Sequence of chain 2.D:
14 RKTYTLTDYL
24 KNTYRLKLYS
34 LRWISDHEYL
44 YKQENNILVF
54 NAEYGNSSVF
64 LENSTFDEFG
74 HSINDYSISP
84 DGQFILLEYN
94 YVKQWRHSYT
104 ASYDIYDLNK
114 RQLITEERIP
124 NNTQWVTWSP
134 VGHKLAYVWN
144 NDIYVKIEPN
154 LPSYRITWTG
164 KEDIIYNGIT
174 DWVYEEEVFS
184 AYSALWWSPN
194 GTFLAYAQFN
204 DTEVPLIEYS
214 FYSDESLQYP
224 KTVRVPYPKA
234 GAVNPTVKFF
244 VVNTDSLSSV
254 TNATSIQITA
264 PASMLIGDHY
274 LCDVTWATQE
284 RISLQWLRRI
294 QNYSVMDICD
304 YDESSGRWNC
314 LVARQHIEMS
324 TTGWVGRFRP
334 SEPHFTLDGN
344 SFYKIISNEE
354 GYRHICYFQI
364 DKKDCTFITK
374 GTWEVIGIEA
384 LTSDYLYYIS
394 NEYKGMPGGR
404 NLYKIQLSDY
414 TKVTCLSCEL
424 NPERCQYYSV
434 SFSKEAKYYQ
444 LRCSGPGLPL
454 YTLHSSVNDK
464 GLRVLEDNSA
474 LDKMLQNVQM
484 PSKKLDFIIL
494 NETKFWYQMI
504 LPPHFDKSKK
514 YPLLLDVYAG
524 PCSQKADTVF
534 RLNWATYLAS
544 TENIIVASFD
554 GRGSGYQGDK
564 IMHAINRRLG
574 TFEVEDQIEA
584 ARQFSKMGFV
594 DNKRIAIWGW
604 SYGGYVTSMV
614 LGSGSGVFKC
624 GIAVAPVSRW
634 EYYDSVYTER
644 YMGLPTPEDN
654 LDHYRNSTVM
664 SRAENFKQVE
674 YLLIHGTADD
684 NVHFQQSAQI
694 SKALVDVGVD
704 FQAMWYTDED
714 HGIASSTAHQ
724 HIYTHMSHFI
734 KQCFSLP

Binding-site contacts:
Ligand atom O7 contacts residue ASN255 of chain 2.D at 3.6 Å (h-bond).
Ligand atom C2 contacts residue ASN255 of chain 2.D at 2.3 Å.
Ligand atom C4 contacts residue ASN255 of chain 2.D at 4.1 Å.
Ligand atom C5 contacts residue TRP161 of chain 2.D at 4.1 Å (hydrophobic).
Ligand atom C6 contacts residue TRP161 of chain 2.D at 4.4 Å (hydrophobic).
Ligand atom C3 contacts residue ASN255 of chain 2.D at 3.7 Å.
Ligand atom C7 contacts residue ASN255 of chain 2.D at 3.6 Å.
Ligand atom N2 contacts residue ASN255 of chain 2.D at 2.9 Å (h-bond).
Ligand atom N2 contacts residue TRP161 of chain 2.D at 4.0 Å.
Ligand atom O5 contacts residue ASN255 of chain 2.D at 2.4 Å (h-bond).
Ligand atom C5 contacts residue ASN255 of chain 2.D at 3.7 Å.
Ligand atom O5 contacts residue TRP161 of chain 2.D at 4.2 Å.
Ligand atom C1 contacts residue ASN255 of chain 2.D at 1.5 Å.
Ligand atom C1 contacts residue TRP161 of chain 2.D at 3.7 Å (hydrophobic).
Ligand atom C2 contacts residue TRP161 of chain 2.D at 4.4 Å (hydrophobic).

This protein binds this small molecule.
Small molecule (SMILES): CC(=O)N[C@@H]1[C@@H](O)[C@H](O)[C@@H](CO)O[C@H]1O